The protein below binds the small molecule below.
Small molecule (SMILES): C[C@H](CCC(=O)O)[C@H]1CC[C@H]2[C@@H]3[C@H](O)C[C@@H]4C[C@H](O)CC[C@]4(C)[C@H]3C[C@H](O)[C@]12C

Sequence of chain 1.P:
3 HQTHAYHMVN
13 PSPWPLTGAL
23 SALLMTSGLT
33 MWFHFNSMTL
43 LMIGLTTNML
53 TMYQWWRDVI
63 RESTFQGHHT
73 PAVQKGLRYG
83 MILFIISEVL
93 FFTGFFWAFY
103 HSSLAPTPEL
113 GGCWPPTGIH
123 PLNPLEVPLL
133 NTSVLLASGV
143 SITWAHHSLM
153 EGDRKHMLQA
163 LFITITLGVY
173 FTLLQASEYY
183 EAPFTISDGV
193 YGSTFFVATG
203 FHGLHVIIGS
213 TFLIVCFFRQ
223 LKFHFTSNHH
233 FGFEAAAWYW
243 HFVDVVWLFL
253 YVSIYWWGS

Sequence of chain 1.W:
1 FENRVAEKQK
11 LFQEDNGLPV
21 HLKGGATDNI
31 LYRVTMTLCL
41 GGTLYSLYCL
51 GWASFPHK

Binding-site contacts:
Ligand atom C19 contacts residue PHE219 of chain 1.P at 3.9 Å (hydrophobic).
Ligand atom O26 contacts residue ARG156 of chain 1.P at 3.9 Å.
Ligand atom O25 contacts residue ARG156 of chain 1.P at 3.0 Å (salt-bridge).
Ligand atom C15 contacts residue LYS157 of chain 1.P at 3.8 Å.
Ligand atom C18 contacts residue LEU223 of chain 1.P at 3.4 Å (hydrophobic).
Ligand atom C18 contacts residue LEU160 of chain 1.P at 3.6 Å (hydrophobic).
Ligand atom C24 contacts residue PHE1 of chain 1.W at 3.7 Å (hydrophobic).
Ligand atom C16 contacts residue LYS157 of chain 1.P at 4.0 Å.
Ligand atom C6 contacts residue GLN161 of chain 1.P at 3.8 Å.
Ligand atom C19 contacts residue PHE164 of chain 1.P at 3.3 Å (hydrophobic).
Ligand atom C7 contacts residue GLN161 of chain 1.P at 4.0 Å.
Ligand atom C16 contacts residue LEU160 of chain 1.P at 4.3 Å (hydrophobic).
Ligand atom O7 contacts residue GLN161 of chain 1.P at 3.8 Å.
Ligand atom C5 contacts residue PHE164 of chain 1.P at 3.9 Å (hydrophobic).
Ligand atom C6 contacts residue LEU160 of chain 1.P at 4.3 Å (hydrophobic).
Ligand atom C14 contacts residue LEU160 of chain 1.P at 3.9 Å (hydrophobic).
Ligand atom C6 contacts residue PHE164 of chain 1.P at 4.2 Å (hydrophobic).
Ligand atom C4 contacts residue PHE164 of chain 1.P at 4.4 Å (hydrophobic).
Ligand atom O26 contacts residue PHE1 of chain 1.W at 3.2 Å (h-bond).
Ligand atom C15 contacts residue LEU160 of chain 1.P at 4.0 Å (hydrophobic).
Ligand atom C13 contacts residue LEU160 of chain 1.P at 4.4 Å (hydrophobic).
Ligand atom C23 contacts residue ARG156 of chain 1.P at 3.2 Å.
Ligand atom O25 contacts residue PHE1 of chain 1.W at 3.1 Å (h-bond).
Ligand atom C24 contacts residue ARG156 of chain 1.P at 3.3 Å.